Sequence of chain 1.C:
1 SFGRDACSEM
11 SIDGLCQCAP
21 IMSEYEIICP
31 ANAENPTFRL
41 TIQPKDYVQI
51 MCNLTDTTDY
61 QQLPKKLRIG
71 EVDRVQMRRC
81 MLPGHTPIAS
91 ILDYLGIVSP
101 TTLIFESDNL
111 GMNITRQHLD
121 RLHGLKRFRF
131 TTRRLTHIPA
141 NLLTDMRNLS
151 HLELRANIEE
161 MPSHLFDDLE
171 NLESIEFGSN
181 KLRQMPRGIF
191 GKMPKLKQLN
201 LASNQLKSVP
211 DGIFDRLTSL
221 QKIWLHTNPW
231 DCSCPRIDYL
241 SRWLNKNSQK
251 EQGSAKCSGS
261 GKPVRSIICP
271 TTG

This small molecule binds to this protein.
Small molecule (SMILES): CC(=O)N[C@H]1[C@H](O[C@H]2[C@H](O)[C@@H](NC(C)=O)CO[C@@H]2CO)O[C@H](CO)[C@@H](O)[C@@H]1O

Binding-site contacts:
Ligand atom O5 contacts residue ASN53 of chain 1.C at 2.3 Å (h-bond).
Ligand atom C7 contacts residue ASN53 of chain 1.C at 3.6 Å.
Ligand atom O7 contacts residue ASN53 of chain 1.C at 3.8 Å.
Ligand atom C5 contacts residue ASN53 of chain 1.C at 3.6 Å.
Ligand atom O5 contacts residue ASN35 of chain 1.C at 3.5 Å.
Ligand atom N2 contacts residue ASN53 of chain 1.C at 2.9 Å (h-bond).
Ligand atom C6 contacts residue ASN35 of chain 1.C at 4.1 Å.
Ligand atom C8 contacts residue ARG79 of chain 1.C at 3.7 Å.
Ligand atom O7 contacts residue ASN35 of chain 1.C at 3.9 Å.
Ligand atom O3 contacts residue ASN35 of chain 1.C at 3.9 Å.
Ligand atom C1 contacts residue ASN35 of chain 1.C at 4.0 Å.
Ligand atom O6 contacts residue ASN35 of chain 1.C at 3.4 Å (h-bond).
Ligand atom C4 contacts residue ASN35 of chain 1.C at 3.6 Å.
Ligand atom C2 contacts residue ASN53 of chain 1.C at 2.5 Å.
Ligand atom C4 contacts residue ASN53 of chain 1.C at 4.2 Å.
Ligand atom C2 contacts residue ASN35 of chain 1.C at 3.9 Å.
Ligand atom C1 contacts residue ASN53 of chain 1.C at 1.4 Å.
Ligand atom C3 contacts residue ASN35 of chain 1.C at 4.2 Å.
Ligand atom C3 contacts residue ASN53 of chain 1.C at 3.8 Å.
Ligand atom C5 contacts residue ASN35 of chain 1.C at 4.0 Å.
Ligand atom O4 contacts residue ASN35 of chain 1.C at 4.2 Å.